Binding-site contacts:
Ligand atom N2 contacts residue LEU228 of chain 1.A at 2.2 Å.
Ligand atom C6 contacts residue LEU228 of chain 1.A at 3.9 Å (hydrophobic).
Ligand atom C1 contacts residue ASP86 of chain 1.A at 4.4 Å.
Ligand atom C2 contacts residue TYR85 of chain 1.A at 4.1 Å (hydrophobic).
Ligand atom N2 contacts residue TYR85 of chain 1.A at 3.9 Å.
Ligand atom F1 contacts residue SER89 of chain 1.A at 2.0 Å.
Ligand atom F1 contacts residue ARG124 of chain 1.A at 1.4 Å.
Ligand atom C5 contacts residue ILE88 of chain 1.A at 4.0 Å (hydrophobic).
Ligand atom C2 contacts residue SER89 of chain 1.A at 2.7 Å.
Ligand atom C3 contacts residue SER89 of chain 1.A at 2.7 Å.
Ligand atom F1 contacts residue GLY121 of chain 1.A at 3.5 Å.
Ligand atom N1 contacts residue TYR85 of chain 1.A at 3.4 Å (h-bond).
Ligand atom C3 contacts residue ARG124 of chain 1.A at 1.1 Å.
Ligand atom C7 contacts residue TYR85 of chain 1.A at 4.4 Å (hydrophobic).
Ligand atom C1 contacts residue SER89 of chain 1.A at 4.1 Å.
Ligand atom S1 contacts residue PHE309 of chain 1.A at 4.0 Å.
Ligand atom C5 contacts residue PHE309 of chain 1.A at 3.9 Å (hydrophobic).
Ligand atom C4 contacts residue SER89 of chain 1.A at 4.0 Å.
Ligand atom C7 contacts residue LEU228 of chain 1.A at 2.8 Å (hydrophobic).
Ligand atom C4 contacts residue PHE309 of chain 1.A at 4.1 Å (hydrophobic).
Ligand atom C6 contacts residue TYR85 of chain 1.A at 3.5 Å (hydrophobic).
Ligand atom C6 contacts residue ILE88 of chain 1.A at 4.3 Å (hydrophobic).
Ligand atom C5 contacts residue LEU228 of chain 1.A at 3.7 Å (hydrophobic).
Ligand atom C4 contacts residue ARG124 of chain 1.A at 1.5 Å.
Ligand atom C4 contacts residue ILE88 of chain 1.A at 4.1 Å (hydrophobic).
Ligand atom C4 contacts residue VAL120 of chain 1.A at 4.3 Å (hydrophobic).
Ligand atom C5 contacts residue ARG124 of chain 1.A at 2.6 Å.
Ligand atom C1 contacts residue TYR85 of chain 1.A at 3.3 Å (hydrophobic).
Ligand atom C2 contacts residue ARG124 of chain 1.A at 2.2 Å.
Ligand atom C2 contacts residue ASP86 of chain 1.A at 4.5 Å.
Ligand atom C3 contacts residue ILE88 of chain 1.A at 4.0 Å (hydrophobic).
Ligand atom C1 contacts residue ARG124 of chain 1.A at 3.1 Å.
Ligand atom C6 contacts residue ARG124 of chain 1.A at 3.3 Å.
Ligand atom N1 contacts residue LEU228 of chain 1.A at 3.4 Å.
Ligand atom C1 contacts residue ILE88 of chain 1.A at 4.2 Å (hydrophobic).
Ligand atom F1 contacts residue VAL120 of chain 1.A at 4.1 Å.
Ligand atom S1 contacts residue LEU228 of chain 1.A at 3.1 Å.
Ligand atom C2 contacts residue ILE88 of chain 1.A at 4.1 Å (hydrophobic).

A small-molecule ligand and the protein it binds are described below.
Small molecule (SMILES): NC(=S)Nc1ccc(F)cc1

Sequence of chain 1.A:
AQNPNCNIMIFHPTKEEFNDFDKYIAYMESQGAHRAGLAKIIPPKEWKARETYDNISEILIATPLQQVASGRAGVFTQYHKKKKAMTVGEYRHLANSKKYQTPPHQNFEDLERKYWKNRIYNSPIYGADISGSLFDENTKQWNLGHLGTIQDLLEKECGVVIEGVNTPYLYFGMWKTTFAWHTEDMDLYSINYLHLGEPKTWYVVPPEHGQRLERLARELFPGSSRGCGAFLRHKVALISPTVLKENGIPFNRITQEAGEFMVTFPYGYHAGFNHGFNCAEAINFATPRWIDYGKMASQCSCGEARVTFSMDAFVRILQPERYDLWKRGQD